Binding-site contacts:
Ligand atom C7 contacts residue SER357 of chain 1.E at 4.2 Å.
Ligand atom N2 contacts residue ASN361 of chain 1.E at 2.9 Å (h-bond).
Ligand atom O7 contacts residue ASN361 of chain 1.E at 3.0 Å.
Ligand atom C2 contacts residue ASN361 of chain 1.E at 2.4 Å.
Ligand atom C8 contacts residue SER357 of chain 1.E at 4.0 Å.
Ligand atom C1 contacts residue ASN361 of chain 1.E at 1.4 Å.
Ligand atom C4 contacts residue ASN361 of chain 1.E at 4.2 Å.
Ligand atom C8 contacts residue ASN361 of chain 1.E at 4.3 Å.
Ligand atom C8 contacts residue GLN332 of chain 1.E at 4.1 Å.
Ligand atom O7 contacts residue GLY358 of chain 1.E at 4.3 Å.
Ligand atom C5 contacts residue ASN361 of chain 1.E at 3.7 Å.
Ligand atom C7 contacts residue ASN361 of chain 1.E at 3.2 Å.
Ligand atom C7 contacts residue GLN332 of chain 1.E at 4.3 Å.
Ligand atom O7 contacts residue SER357 of chain 1.E at 3.8 Å.
Ligand atom O5 contacts residue ASN361 of chain 1.E at 2.4 Å (h-bond).
Ligand atom C3 contacts residue ASN361 of chain 1.E at 3.8 Å.

Sequence of chain 1.E:
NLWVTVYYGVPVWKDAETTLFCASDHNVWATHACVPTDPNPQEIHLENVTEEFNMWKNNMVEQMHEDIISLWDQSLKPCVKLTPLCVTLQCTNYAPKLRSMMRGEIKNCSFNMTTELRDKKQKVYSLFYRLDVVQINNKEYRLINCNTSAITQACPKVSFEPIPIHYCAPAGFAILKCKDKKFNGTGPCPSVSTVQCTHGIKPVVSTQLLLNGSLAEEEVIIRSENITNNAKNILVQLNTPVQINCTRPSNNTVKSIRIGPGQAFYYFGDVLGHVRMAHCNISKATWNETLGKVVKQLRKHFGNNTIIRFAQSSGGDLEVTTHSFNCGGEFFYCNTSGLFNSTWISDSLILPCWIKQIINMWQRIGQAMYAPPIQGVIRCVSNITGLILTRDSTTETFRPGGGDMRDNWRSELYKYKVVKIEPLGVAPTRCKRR

A protein and the small-molecule ligand that binds it are described below.
Small molecule (SMILES): CC(=O)N[C@@H]1[C@@H](O)[C@H](O)[C@@H](CO)O[C@H]1O